This small molecule binds to this protein.
Small molecule (SMILES): CC(=O)Nc1nc2ncc(C=O)nc2c(=O)[nH]1

Binding-site contacts:
Ligand atom C7 contacts residue LYS44 of chain 1.G at 2.9 Å.
Ligand atom C4A contacts residue TRP70 of chain 1.G at 3.5 Å (hydrophobic).
Ligand atom N8 contacts residue TYR63 of chain 1.G at 3.2 Å.
Ligand atom C4A contacts residue TYR8 of chain 1.G at 4.1 Å (hydrophobic).
Ligand atom C9 contacts residue TYR8 of chain 1.G at 3.4 Å (hydrophobic).
Ligand atom C11 contacts residue TRP157 of chain 1.G at 3.7 Å (hydrophobic).
Ligand atom O10 contacts residue ARG10 of chain 1.G at 3.7 Å.
Ligand atom C11 contacts residue ILE97 of chain 1.G at 4.0 Å (hydrophobic).
Ligand atom C6 contacts residue LEU67 of chain 1.G at 4.1 Å (hydrophobic).
Ligand atom N5 contacts residue TRP70 of chain 1.G at 3.8 Å.
Ligand atom N3 contacts residue TRP70 of chain 1.G at 3.7 Å.
Ligand atom N5 contacts residue LYS44 of chain 1.G at 3.6 Å.
Ligand atom O10 contacts residue ILE97 of chain 1.G at 3.3 Å.
Ligand atom C6 contacts residue LYS44 of chain 1.G at 2.5 Å.
Ligand atom O4 contacts residue TRP70 of chain 1.G at 3.6 Å.
Ligand atom C4 contacts residue TRP70 of chain 1.G at 3.3 Å (hydrophobic).
Ligand atom C10 contacts residue TRP157 of chain 1.G at 4.1 Å (hydrophobic).
Ligand atom C8A contacts residue TRP157 of chain 1.G at 4.0 Å (hydrophobic).
Ligand atom N3 contacts residue ARG10 of chain 1.G at 3.2 Å (salt-bridge).
Ligand atom C9 contacts residue LEU67 of chain 1.G at 4.0 Å (hydrophobic).
Ligand atom N5 contacts residue LEU67 of chain 1.G at 4.1 Å.
Ligand atom O4 contacts residue ARG10 of chain 1.G at 2.7 Å (salt-bridge).
Ligand atom N2 contacts residue TRP157 of chain 1.G at 3.4 Å.
Ligand atom C7 contacts residue TYR63 of chain 1.G at 3.4 Å (hydrophobic).
Ligand atom C11 contacts residue GLN154 of chain 1.G at 3.3 Å.
Ligand atom C2 contacts residue TRP157 of chain 1.G at 3.6 Å (hydrophobic).
Ligand atom C6 contacts residue TYR8 of chain 1.G at 3.4 Å (hydrophobic).
Ligand atom O10 contacts residue ARG95 of chain 1.G at 2.3 Å (salt-bridge).
Ligand atom N5 contacts residue TYR8 of chain 1.G at 3.6 Å.
Ligand atom N3 contacts residue ARG95 of chain 1.G at 3.6 Å.
Ligand atom C10 contacts residue ARG95 of chain 1.G at 3.5 Å.
Ligand atom C9 contacts residue LYS44 of chain 1.G at 1.4 Å.
Ligand atom O4 contacts residue ARG95 of chain 1.G at 4.1 Å.
Ligand atom C2 contacts residue TRP70 of chain 1.G at 3.9 Å (hydrophobic).
Ligand atom C4 contacts residue ARG10 of chain 1.G at 3.2 Å.
Ligand atom N1 contacts residue TRP70 of chain 1.G at 4.0 Å.
Ligand atom C10 contacts residue ILE97 of chain 1.G at 3.6 Å (hydrophobic).
Ligand atom C7 contacts residue TYR8 of chain 1.G at 3.7 Å (hydrophobic).
Ligand atom C8A contacts residue TRP70 of chain 1.G at 4.0 Å (hydrophobic).
Ligand atom N1 contacts residue TRP157 of chain 1.G at 3.2 Å.

Sequence of chain 1.G:
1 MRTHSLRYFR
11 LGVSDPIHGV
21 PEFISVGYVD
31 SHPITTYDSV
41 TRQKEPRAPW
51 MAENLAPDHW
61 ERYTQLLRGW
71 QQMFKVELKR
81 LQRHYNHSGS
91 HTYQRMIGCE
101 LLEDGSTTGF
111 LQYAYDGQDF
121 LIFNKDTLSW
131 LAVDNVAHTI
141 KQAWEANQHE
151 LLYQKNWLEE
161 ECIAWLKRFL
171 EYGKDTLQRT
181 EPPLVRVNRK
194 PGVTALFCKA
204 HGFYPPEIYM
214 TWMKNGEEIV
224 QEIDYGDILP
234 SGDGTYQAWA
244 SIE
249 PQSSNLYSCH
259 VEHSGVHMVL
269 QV